A small-molecule ligand and the protein it binds are described below.
Small molecule (SMILES): COc1ccc(Oc2cccc([C@@H](C)Nc3nc4n(n3)C(=O)CC(C)=N4)c2)cc1

Sequence of chain 12.B:
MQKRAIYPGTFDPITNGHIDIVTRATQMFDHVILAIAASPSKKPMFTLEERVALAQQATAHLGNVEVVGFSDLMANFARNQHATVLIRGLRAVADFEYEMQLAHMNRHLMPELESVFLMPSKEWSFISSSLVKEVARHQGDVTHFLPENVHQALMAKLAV

Binding-site contacts:
Ligand atom C15 contacts residue MET74 of chain 12.B at 3.8 Å (hydrophobic).
Ligand atom C12 contacts residue ALA37 of chain 12.B at 3.6 Å (hydrophobic).
Ligand atom C19 contacts residue VAL135 of chain 5.B at 3.8 Å (hydrophobic).
Ligand atom C6 contacts residue MET74 of chain 12.B at 3.8 Å (hydrophobic).
Ligand atom C14 contacts residue SER39 of chain 12.B at 3.4 Å.
Ligand atom C9 contacts residue ALA37 of chain 12.B at 3.8 Å (hydrophobic).
Ligand atom C contacts residue ASN106 of chain 12.B at 3.4 Å.
Ligand atom O1 contacts residue PHE70 of chain 12.B at 3.7 Å.
Ligand atom C5 contacts residue PG41 of chain 12.N at 3.8 Å.
Ligand atom C3 contacts residue PRO8 of chain 12.B at 3.6 Å (hydrophobic).
Ligand atom C1 contacts residue MET74 of chain 12.B at 3.7 Å (hydrophobic).
Ligand atom C11 contacts residue ALA37 of chain 12.B at 3.8 Å (hydrophobic).
Ligand atom C2 contacts residue PRO8 of chain 12.B at 3.8 Å (hydrophobic).
Ligand atom N contacts residue ASP72 of chain 12.B at 3.2 Å (salt-bridge).
Ligand atom C10 contacts residue ALA37 of chain 12.B at 3.8 Å (hydrophobic).
Ligand atom C10 contacts residue SER39 of chain 12.B at 3.8 Å.
Ligand atom C7 contacts residue ALA37 of chain 12.B at 3.6 Å (hydrophobic).
Ligand atom O2 contacts residue PG41 of chain 12.N at 3.4 Å (h-bond).
Ligand atom C19 contacts residue ASN106 of chain 12.B at 3.5 Å.
Ligand atom O2 contacts residue GLU134 of chain 5.B at 3.6 Å.
Ligand atom C14 contacts residue SER71 of chain 12.B at 3.5 Å.
Ligand atom C8 contacts residue ALA37 of chain 12.B at 3.7 Å (hydrophobic).
Ligand atom N1 contacts residue HIS138 of chain 5.B at 3.7 Å.
Ligand atom N3 contacts residue LEU73 of chain 12.B at 3.5 Å.
Ligand atom C14 contacts residue ASP72 of chain 12.B at 3.4 Å.
Ligand atom C4 contacts residue PG41 of chain 12.N at 3.8 Å.
Ligand atom C contacts residue LEU102 of chain 12.B at 3.8 Å (hydrophobic).
Ligand atom N4 contacts residue LEU73 of chain 12.B at 3.4 Å.
Ligand atom C contacts residue GLU99 of chain 12.B at 3.7 Å.
Ligand atom N contacts residue HIS138 of chain 5.B at 3.8 Å.
Ligand atom C12 contacts residue PHE70 of chain 12.B at 3.7 Å (hydrophobic).
Ligand atom C contacts residue ARG88 of chain 12.B at 3.4 Å.
Ligand atom C2 contacts residue ARG88 of chain 12.B at 3.6 Å.
Ligand atom O contacts residue ASN106 of chain 12.B at 3.1 Å (h-bond).
Ligand atom N4 contacts residue MET74 of chain 12.B at 2.9 Å (h-bond).
Ligand atom C5 contacts residue MET74 of chain 12.B at 3.5 Å (hydrophobic).
Ligand atom O contacts residue MET74 of chain 12.B at 3.8 Å.
Ligand atom C9 contacts residue PG41 of chain 12.N at 3.7 Å.
Ligand atom C20 contacts residue LEU73 of chain 12.B at 3.7 Å (hydrophobic).
Ligand atom C9 contacts residue THR10 of chain 12.B at 3.6 Å.

Sequence of chain 5.B:
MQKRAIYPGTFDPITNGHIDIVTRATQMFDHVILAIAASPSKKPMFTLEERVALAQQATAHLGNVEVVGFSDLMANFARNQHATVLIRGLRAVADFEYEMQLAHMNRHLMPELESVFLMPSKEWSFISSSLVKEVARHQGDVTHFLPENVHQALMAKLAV